This small molecule binds to this protein.
Small molecule (SMILES): CC(=O)N[C@@H]1[C@@H](O)[C@H](O)[C@@H](CO)O[C@H]1O

Binding-site contacts:
Ligand atom C8 contacts residue LYS304 of chain 1.M at 4.4 Å.
Ligand atom C1 contacts residue TRP364 of chain 1.M at 4.0 Å (hydrophobic).
Ligand atom C4 contacts residue ASN308 of chain 1.M at 4.2 Å.
Ligand atom N2 contacts residue TRP364 of chain 1.M at 4.5 Å.
Ligand atom C5 contacts residue ASN308 of chain 1.M at 3.6 Å.
Ligand atom C6 contacts residue GLU309 of chain 1.M at 4.3 Å.
Ligand atom N2 contacts residue ASN308 of chain 1.M at 2.8 Å (h-bond).
Ligand atom O5 contacts residue ASN308 of chain 1.M at 2.4 Å (h-bond).
Ligand atom C1 contacts residue ASN308 of chain 1.M at 1.4 Å.
Ligand atom C3 contacts residue ASN308 of chain 1.M at 3.8 Å.
Ligand atom C8 contacts residue ASN308 of chain 1.M at 3.7 Å.
Ligand atom C7 contacts residue ASN308 of chain 1.M at 3.4 Å.
Ligand atom C2 contacts residue ASN308 of chain 1.M at 2.5 Å.
Ligand atom O7 contacts residue ASN308 of chain 1.M at 3.8 Å.

Sequence of chain 1.M:
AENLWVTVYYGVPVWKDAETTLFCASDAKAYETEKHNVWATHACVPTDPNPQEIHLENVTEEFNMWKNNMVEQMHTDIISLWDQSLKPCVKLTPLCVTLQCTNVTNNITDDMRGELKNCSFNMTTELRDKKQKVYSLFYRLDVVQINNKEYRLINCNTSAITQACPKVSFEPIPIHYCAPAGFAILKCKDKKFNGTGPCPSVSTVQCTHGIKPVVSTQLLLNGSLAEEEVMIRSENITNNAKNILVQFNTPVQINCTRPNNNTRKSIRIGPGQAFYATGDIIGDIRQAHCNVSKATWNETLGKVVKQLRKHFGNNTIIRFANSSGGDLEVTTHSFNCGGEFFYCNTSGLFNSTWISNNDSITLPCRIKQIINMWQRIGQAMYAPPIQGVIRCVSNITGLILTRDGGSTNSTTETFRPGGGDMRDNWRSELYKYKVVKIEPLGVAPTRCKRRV